Binding-site contacts:
Ligand atom C2 contacts residue GLU188 of chain 1.A at 3.7 Å.
Ligand atom O4 contacts residue ALA209 of chain 1.A at 4.3 Å.
Ligand atom O5 contacts residue ALA209 of chain 1.A at 3.3 Å.
Ligand atom C1 contacts residue GLY211 of chain 1.A at 3.8 Å.
Ligand atom O6 contacts residue MG1 of chain 1.K at 4.0 Å.
Ligand atom O3 contacts residue MG1 of chain 1.K at 2.1 Å.
Ligand atom C1 contacts residue ALA209 of chain 1.A at 3.6 Å (hydrophobic).
Ligand atom C2 contacts residue THR244 of chain 1.A at 4.0 Å.
Ligand atom O3 contacts residue GLU188 of chain 1.A at 3.0 Å (salt-bridge).
Ligand atom O5 contacts residue ARG210 of chain 1.A at 3.5 Å (salt-bridge).
Ligand atom O3 contacts residue GLY211 of chain 1.A at 3.7 Å.
Ligand atom O6 contacts residue ALA209 of chain 1.A at 4.1 Å.
Ligand atom O4 contacts residue LYS186 of chain 1.A at 2.7 Å (salt-bridge).
Ligand atom C1 contacts residue MG1 of chain 1.K at 2.8 Å.
Ligand atom O5 contacts residue ASP212 of chain 1.A at 3.9 Å.
Ligand atom C1 contacts residue GLU188 of chain 1.A at 3.5 Å.
Ligand atom O6 contacts residue MET207 of chain 1.A at 4.2 Å.
Ligand atom O6 contacts residue THR244 of chain 1.A at 3.6 Å (h-bond).
Ligand atom O6 contacts residue LYS186 of chain 1.A at 3.5 Å (salt-bridge).
Ligand atom O3 contacts residue ASP212 of chain 1.A at 2.9 Å (salt-bridge).
Ligand atom O3 contacts residue ALA209 of chain 1.A at 4.0 Å.
Ligand atom C2 contacts residue ALA209 of chain 1.A at 3.8 Å (hydrophobic).
Ligand atom O6 contacts residue MET276 of chain 1.A at 4.2 Å.
Ligand atom O5 contacts residue GLY211 of chain 1.A at 2.9 Å (h-bond).
Ligand atom O4 contacts residue MG1 of chain 1.K at 2.0 Å.
Ligand atom C2 contacts residue LYS186 of chain 1.A at 3.5 Å.
Ligand atom C1 contacts residue THR244 of chain 1.A at 3.6 Å.
Ligand atom C2 contacts residue MG1 of chain 1.K at 2.7 Å.
Ligand atom O6 contacts residue ARG87 of chain 1.A at 4.0 Å.
Ligand atom O4 contacts residue GLU188 of chain 1.A at 3.2 Å (salt-bridge).
Ligand atom O4 contacts residue ASP212 of chain 1.A at 4.0 Å.
Ligand atom O5 contacts residue THR244 of chain 1.A at 2.6 Å (h-bond).
Ligand atom C1 contacts residue ARG210 of chain 1.A at 4.5 Å.
Ligand atom C1 contacts residue ASP212 of chain 1.A at 3.8 Å.
Ligand atom O5 contacts residue MG1 of chain 1.K at 4.0 Å.

A small-molecule ligand and the protein it binds are described below.
Small molecule (SMILES): O=C(O)C(=O)O

Sequence of chain 1.A:
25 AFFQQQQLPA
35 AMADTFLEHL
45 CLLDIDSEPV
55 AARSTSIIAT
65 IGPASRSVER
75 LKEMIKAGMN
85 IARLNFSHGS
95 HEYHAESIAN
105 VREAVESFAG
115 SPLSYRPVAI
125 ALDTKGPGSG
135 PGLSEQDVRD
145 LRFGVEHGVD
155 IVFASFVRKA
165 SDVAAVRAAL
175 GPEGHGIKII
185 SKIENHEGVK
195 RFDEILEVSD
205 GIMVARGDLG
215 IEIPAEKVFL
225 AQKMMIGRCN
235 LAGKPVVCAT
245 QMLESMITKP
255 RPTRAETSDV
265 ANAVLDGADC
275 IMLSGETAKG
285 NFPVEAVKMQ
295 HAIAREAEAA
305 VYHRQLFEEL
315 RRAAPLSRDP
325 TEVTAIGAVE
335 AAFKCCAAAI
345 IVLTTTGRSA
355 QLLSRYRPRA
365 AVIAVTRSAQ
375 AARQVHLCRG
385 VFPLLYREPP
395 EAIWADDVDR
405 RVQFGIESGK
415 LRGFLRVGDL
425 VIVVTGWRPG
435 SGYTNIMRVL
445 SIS